This protein binds this small molecule.
Small molecule (SMILES): C/C(C=C1SC(=S)N(CC(=O)O)C1=O)=C\c1ccccc1

Binding-site contacts:
Ligand atom C14 contacts residue NAP1 of chain 1.B at 3.0 Å.
Ligand atom C13 contacts residue NAP1 of chain 1.B at 3.6 Å.
Ligand atom O contacts residue ARG204 of chain 1.A at 2.4 Å (salt-bridge).
Ligand atom S contacts residue TYR58 of chain 1.A at 4.2 Å.
Ligand atom C12 contacts residue TRP22 of chain 1.A at 3.9 Å (hydrophobic).
Ligand atom S1 contacts residue TRP22 of chain 1.A at 4.0 Å.
Ligand atom S contacts residue HIS118 of chain 1.A at 4.5 Å.
Ligand atom O contacts residue NAP1 of chain 1.B at 3.1 Å.
Ligand atom C13 contacts residue TYR59 of chain 1.A at 3.6 Å (hydrophobic).
Ligand atom O1 contacts residue HIS118 of chain 1.A at 2.7 Å (h-bond).
Ligand atom N contacts residue TRP22 of chain 1.A at 3.8 Å.
Ligand atom S contacts residue TRP87 of chain 1.A at 3.9 Å.
Ligand atom O2 contacts residue NAP1 of chain 1.B at 2.9 Å.
Ligand atom O1 contacts residue NAP1 of chain 1.B at 2.9 Å.
Ligand atom C1 contacts residue ARG204 of chain 1.A at 4.0 Å.
Ligand atom C11 contacts residue ARG204 of chain 1.A at 3.4 Å.
Ligand atom O2 contacts residue HIS118 of chain 1.A at 3.5 Å (h-bond).
Ligand atom S contacts residue TYR59 of chain 1.A at 4.2 Å.
Ligand atom O2 contacts residue TRP119 of chain 1.A at 4.0 Å.
Ligand atom O1 contacts residue TYR59 of chain 1.A at 2.5 Å (h-bond).
Ligand atom S contacts residue TRP22 of chain 1.A at 3.9 Å.
Ligand atom C14 contacts residue TYR59 of chain 1.A at 3.4 Å (hydrophobic).
Ligand atom C14 contacts residue HIS118 of chain 1.A at 3.4 Å.
Ligand atom O contacts residue TRP22 of chain 1.A at 3.8 Å.
Ligand atom N contacts residue NAP1 of chain 1.B at 4.1 Å.
Ligand atom C13 contacts residue TRP22 of chain 1.A at 3.7 Å (hydrophobic).
Ligand atom C11 contacts residue NAP1 of chain 1.B at 3.9 Å.
Ligand atom C10 contacts residue ARG204 of chain 1.A at 3.7 Å.
Ligand atom C9 contacts residue ARG204 of chain 1.A at 3.4 Å.
Ligand atom C10 contacts residue TRP22 of chain 1.A at 4.2 Å (hydrophobic).
Ligand atom C11 contacts residue TRP22 of chain 1.A at 3.8 Å (hydrophobic).

Sequence of chain 1.A:
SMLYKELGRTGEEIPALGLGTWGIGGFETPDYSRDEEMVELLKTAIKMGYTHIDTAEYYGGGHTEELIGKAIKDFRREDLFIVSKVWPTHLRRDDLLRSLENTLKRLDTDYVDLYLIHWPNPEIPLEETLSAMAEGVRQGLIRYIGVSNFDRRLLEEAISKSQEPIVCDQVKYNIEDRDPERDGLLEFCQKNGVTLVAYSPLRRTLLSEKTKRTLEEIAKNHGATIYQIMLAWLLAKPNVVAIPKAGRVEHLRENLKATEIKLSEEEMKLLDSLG